Binding-site contacts:
Ligand atom C2 contacts residue ASN634 of chain 1.A at 2.5 Å.
Ligand atom C1 contacts residue ASN634 of chain 1.A at 1.4 Å.
Ligand atom N2 contacts residue ASN634 of chain 1.A at 2.9 Å (h-bond).
Ligand atom O5 contacts residue ASN634 of chain 1.A at 2.4 Å (h-bond).
Ligand atom O7 contacts residue ASN634 of chain 1.A at 3.5 Å (h-bond).
Ligand atom C4 contacts residue ASN634 of chain 1.A at 4.2 Å.
Ligand atom C8 contacts residue ASN634 of chain 1.A at 4.0 Å.
Ligand atom C7 contacts residue ASN634 of chain 1.A at 3.2 Å.
Ligand atom C3 contacts residue ASN634 of chain 1.A at 3.8 Å.
Ligand atom C5 contacts residue ASN634 of chain 1.A at 3.7 Å.

The protein below binds the small molecule below.
Small molecule (SMILES): CC(=O)N[C@@H]1[C@@H](O)[C@H](O)[C@@H](CO)O[C@H]1O

Sequence of chain 1.A:
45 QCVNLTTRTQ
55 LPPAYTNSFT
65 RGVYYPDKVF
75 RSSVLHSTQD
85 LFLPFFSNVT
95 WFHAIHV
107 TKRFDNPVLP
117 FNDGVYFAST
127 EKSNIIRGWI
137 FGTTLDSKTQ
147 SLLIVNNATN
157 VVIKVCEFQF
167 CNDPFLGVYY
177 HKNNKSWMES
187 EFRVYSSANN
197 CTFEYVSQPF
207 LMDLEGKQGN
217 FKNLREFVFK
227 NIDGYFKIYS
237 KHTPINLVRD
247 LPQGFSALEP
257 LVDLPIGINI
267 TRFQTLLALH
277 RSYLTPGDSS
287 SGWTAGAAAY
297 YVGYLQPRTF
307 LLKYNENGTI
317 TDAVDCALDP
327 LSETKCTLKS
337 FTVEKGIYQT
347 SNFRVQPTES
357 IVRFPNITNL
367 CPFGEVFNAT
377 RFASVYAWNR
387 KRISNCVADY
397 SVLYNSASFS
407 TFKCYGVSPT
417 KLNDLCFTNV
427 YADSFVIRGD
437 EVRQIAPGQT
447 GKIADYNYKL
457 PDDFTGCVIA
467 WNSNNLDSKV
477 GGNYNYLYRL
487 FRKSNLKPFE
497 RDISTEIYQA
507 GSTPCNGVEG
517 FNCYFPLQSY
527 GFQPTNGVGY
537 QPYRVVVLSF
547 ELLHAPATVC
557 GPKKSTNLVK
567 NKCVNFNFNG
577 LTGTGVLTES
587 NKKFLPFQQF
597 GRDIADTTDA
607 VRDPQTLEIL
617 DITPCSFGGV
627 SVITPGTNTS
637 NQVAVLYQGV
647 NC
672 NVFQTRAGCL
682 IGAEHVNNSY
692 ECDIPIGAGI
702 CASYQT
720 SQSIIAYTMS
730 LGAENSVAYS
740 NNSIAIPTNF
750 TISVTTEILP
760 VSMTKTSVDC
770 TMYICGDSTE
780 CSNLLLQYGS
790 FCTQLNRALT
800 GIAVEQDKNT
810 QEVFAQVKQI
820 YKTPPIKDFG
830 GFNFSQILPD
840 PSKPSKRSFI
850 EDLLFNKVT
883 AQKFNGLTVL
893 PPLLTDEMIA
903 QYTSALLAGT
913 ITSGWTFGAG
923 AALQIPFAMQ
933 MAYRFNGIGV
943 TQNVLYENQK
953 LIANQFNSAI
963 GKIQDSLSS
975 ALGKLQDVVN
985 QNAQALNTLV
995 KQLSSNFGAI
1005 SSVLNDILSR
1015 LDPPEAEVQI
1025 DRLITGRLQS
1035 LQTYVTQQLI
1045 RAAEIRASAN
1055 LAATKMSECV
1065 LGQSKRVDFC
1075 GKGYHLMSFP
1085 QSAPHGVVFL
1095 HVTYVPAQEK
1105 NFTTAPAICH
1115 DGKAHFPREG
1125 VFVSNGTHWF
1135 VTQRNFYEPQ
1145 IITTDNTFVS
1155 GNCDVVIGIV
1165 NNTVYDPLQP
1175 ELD